A protein and the small-molecule ligand that binds it are described below.
Small molecule (SMILES): CC(=O)N[C@@H]1[C@@H](O)[C@H](O)[C@@H](CO)O[C@H]1O

Binding-site contacts:
Ligand atom O7 contacts residue TRP576 of chain 1.E at 3.1 Å.
Ligand atom C1 contacts residue ASN414 of chain 1.E at 1.4 Å.
Ligand atom C4 contacts residue ASN414 of chain 1.E at 4.2 Å.
Ligand atom C7 contacts residue TRP576 of chain 1.E at 4.3 Å (hydrophobic).
Ligand atom N2 contacts residue ASN414 of chain 1.E at 2.9 Å (h-bond).
Ligand atom C8 contacts residue GLU415 of chain 1.E at 3.2 Å.
Ligand atom C5 contacts residue ASN414 of chain 1.E at 3.7 Å.
Ligand atom C3 contacts residue ASN414 of chain 1.E at 3.8 Å.
Ligand atom C2 contacts residue ASN414 of chain 1.E at 2.5 Å.
Ligand atom C7 contacts residue ASN414 of chain 1.E at 3.9 Å.
Ligand atom O5 contacts residue ASN414 of chain 1.E at 2.4 Å (h-bond).
Ligand atom O7 contacts residue ASN414 of chain 1.E at 4.4 Å.
Ligand atom C8 contacts residue PHE267 of chain 1.E at 4.0 Å (hydrophobic).

Sequence of chain 1.E:
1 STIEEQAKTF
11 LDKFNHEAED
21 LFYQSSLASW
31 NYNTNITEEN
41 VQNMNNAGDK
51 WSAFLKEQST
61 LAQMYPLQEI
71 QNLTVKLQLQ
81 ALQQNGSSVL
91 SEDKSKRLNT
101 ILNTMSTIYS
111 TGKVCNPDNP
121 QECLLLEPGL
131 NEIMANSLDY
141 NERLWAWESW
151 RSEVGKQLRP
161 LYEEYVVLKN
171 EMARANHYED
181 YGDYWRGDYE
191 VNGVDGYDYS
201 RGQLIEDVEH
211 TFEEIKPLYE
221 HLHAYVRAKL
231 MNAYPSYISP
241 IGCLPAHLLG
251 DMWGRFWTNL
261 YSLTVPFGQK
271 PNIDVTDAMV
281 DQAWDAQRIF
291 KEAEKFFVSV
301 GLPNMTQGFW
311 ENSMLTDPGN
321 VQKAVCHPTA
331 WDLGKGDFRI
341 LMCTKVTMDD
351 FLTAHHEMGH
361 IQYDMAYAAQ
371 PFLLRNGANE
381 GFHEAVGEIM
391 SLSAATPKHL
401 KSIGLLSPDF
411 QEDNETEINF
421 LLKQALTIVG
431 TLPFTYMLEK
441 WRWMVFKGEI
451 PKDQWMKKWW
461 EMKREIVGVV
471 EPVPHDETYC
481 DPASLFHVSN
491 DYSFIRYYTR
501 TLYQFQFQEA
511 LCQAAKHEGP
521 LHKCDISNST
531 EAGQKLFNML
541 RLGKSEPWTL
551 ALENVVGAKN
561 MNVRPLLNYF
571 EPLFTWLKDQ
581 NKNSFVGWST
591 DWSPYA